A small-molecule ligand and the protein it binds are described below.
Small molecule (SMILES): Cc1cccc(-c2nn3c(c2-c2ccc(F)cc2)CCC3)n1

Binding-site contacts:
Ligand atom C6 contacts residue ASP152 of chain 1.A at 3.8 Å.
Ligand atom C8 contacts residue LYS138 of chain 1.A at 3.8 Å.
Ligand atom F34 contacts residue TYR83 of chain 1.A at 3.3 Å.
Ligand atom C21 contacts residue VAL20 of chain 1.A at 3.5 Å (hydrophobic).
Ligand atom C28 contacts residue LEU79 of chain 1.A at 3.6 Å (hydrophobic).
Ligand atom C19 contacts residue LEU141 of chain 1.A at 4.0 Å (hydrophobic).
Ligand atom C35 contacts residue LEU79 of chain 1.A at 3.4 Å (hydrophobic).
Ligand atom C27 contacts residue LYS33 of chain 1.A at 3.7 Å.
Ligand atom C6 contacts residue ASN139 of chain 1.A at 3.7 Å.
Ligand atom C27 contacts residue LEU79 of chain 1.A at 3.6 Å (hydrophobic).
Ligand atom F34 contacts residue ALA31 of chain 1.A at 3.8 Å.
Ligand atom C35 contacts residue GLU46 of chain 1.A at 4.0 Å.
Ligand atom C27 contacts residue SER81 of chain 1.A at 3.2 Å.
Ligand atom C26 contacts residue SER81 of chain 1.A at 3.7 Å.
Ligand atom C19 contacts residue ALA31 of chain 1.A at 3.6 Å (hydrophobic).
Ligand atom C18 contacts residue LEU141 of chain 1.A at 3.9 Å (hydrophobic).
Ligand atom C27 contacts residue ALA31 of chain 1.A at 3.7 Å (hydrophobic).
Ligand atom C28 contacts residue VAL80 of chain 1.A at 4.0 Å (hydrophobic).
Ligand atom C18 contacts residue ALA31 of chain 1.A at 3.5 Å (hydrophobic).
Ligand atom C17 contacts residue LEU141 of chain 1.A at 3.6 Å (hydrophobic).
Ligand atom C19 contacts residue HIS84 of chain 1.A at 4.0 Å.
Ligand atom C21 contacts residue LEU141 of chain 1.A at 4.0 Å (hydrophobic).
Ligand atom F34 contacts residue HIS84 of chain 1.A at 2.9 Å.
Ligand atom C16 contacts residue LEU141 of chain 1.A at 3.9 Å (hydrophobic).
Ligand atom C26 contacts residue LYS33 of chain 1.A at 3.9 Å.
Ligand atom C28 contacts residue SER81 of chain 1.A at 3.3 Å.
Ligand atom C7 contacts residue LYS138 of chain 1.A at 3.3 Å.
Ligand atom C6 contacts residue LYS14 of chain 1.A at 3.8 Å.
Ligand atom C29 contacts residue LEU61 of chain 1.A at 3.8 Å (hydrophobic).
Ligand atom N3 contacts residue LYS33 of chain 1.A at 3.8 Å.
Ligand atom C35 contacts residue TYR50 of chain 1.A at 3.3 Å (hydrophobic).
Ligand atom C18 contacts residue ASP82 of chain 1.A at 3.6 Å.
Ligand atom C29 contacts residue SER81 of chain 1.A at 3.9 Å.
Ligand atom C7 contacts residue ASN139 of chain 1.A at 3.6 Å.
Ligand atom C20 contacts residue VAL20 of chain 1.A at 4.0 Å (hydrophobic).
Ligand atom C17 contacts residue LEU61 of chain 1.A at 3.9 Å (hydrophobic).
Ligand atom N30 contacts residue LEU61 of chain 1.A at 3.5 Å.
Ligand atom F34 contacts residue ILE12 of chain 1.A at 3.9 Å.
Ligand atom C20 contacts residue ILE12 of chain 1.A at 3.6 Å (hydrophobic).
Ligand atom C15 contacts residue LEU61 of chain 1.A at 3.9 Å (hydrophobic).

Sequence of chain 1.A:
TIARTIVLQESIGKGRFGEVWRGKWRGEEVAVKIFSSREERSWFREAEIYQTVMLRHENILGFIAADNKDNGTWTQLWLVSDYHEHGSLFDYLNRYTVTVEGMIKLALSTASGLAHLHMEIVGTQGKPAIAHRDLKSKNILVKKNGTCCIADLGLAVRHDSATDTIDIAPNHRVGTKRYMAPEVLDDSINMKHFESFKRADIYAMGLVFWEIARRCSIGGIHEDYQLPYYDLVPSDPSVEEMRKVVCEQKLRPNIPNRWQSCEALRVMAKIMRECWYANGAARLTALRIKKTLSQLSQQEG